Sequence of chain 53.C:
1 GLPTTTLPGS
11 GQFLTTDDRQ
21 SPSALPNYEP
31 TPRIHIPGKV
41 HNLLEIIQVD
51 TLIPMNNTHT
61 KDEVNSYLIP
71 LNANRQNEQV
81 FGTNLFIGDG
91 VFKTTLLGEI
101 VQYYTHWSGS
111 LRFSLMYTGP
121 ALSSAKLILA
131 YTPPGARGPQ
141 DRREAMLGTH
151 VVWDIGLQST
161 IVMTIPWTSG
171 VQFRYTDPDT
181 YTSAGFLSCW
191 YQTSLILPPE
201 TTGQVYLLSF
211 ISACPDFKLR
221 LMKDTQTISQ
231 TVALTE

Binding-site contacts:
Ligand atom C2B contacts residue TYR128 of chain 53.A at 3.9 Å (hydrophobic).
Ligand atom C4B contacts residue TYR152 of chain 53.A at 3.6 Å (hydrophobic).
Ligand atom O1B contacts residue VAL188 of chain 53.A at 3.7 Å.
Ligand atom C3B contacts residue PHE186 of chain 53.A at 3.9 Å (hydrophobic).
Ligand atom C31 contacts residue LEU106 of chain 53.A at 4.0 Å (hydrophobic).
Ligand atom C4B contacts residue PHE186 of chain 53.A at 3.9 Å (hydrophobic).
Ligand atom C4A contacts residue SER175 of chain 53.A at 3.7 Å.
Ligand atom N3A contacts residue TYR152 of chain 53.A at 4.0 Å.
Ligand atom C5B contacts residue TYR152 of chain 53.A at 3.7 Å (hydrophobic).
Ligand atom C6B contacts residue TYR152 of chain 53.A at 3.9 Å (hydrophobic).
Ligand atom C2C contacts residue VAL191 of chain 53.A at 4.0 Å (hydrophobic).
Ligand atom C1B contacts residue VAL188 of chain 53.A at 4.0 Å (hydrophobic).
Ligand atom CL2 contacts residue MET224 of chain 53.A at 3.4 Å.
Ligand atom C5A contacts residue VAL176 of chain 53.A at 3.5 Å (hydrophobic).
Ligand atom C3B contacts residue MET224 of chain 53.A at 3.6 Å (hydrophobic).
Ligand atom C3C contacts residue ILE104 of chain 53.A at 3.7 Å (hydrophobic).
Ligand atom C5A contacts residue ALA150 of chain 53.A at 3.5 Å (hydrophobic).
Ligand atom N3A contacts residue ALA24 of chain 53.C at 3.8 Å.
Ligand atom CL2 contacts residue ILE104 of chain 53.A at 3.5 Å.
Ligand atom C3 contacts residue LEU106 of chain 53.A at 3.8 Å (hydrophobic).
Ligand atom CL1 contacts residue LEU25 of chain 53.C at 3.7 Å.
Ligand atom C2B contacts residue MET224 of chain 53.A at 4.0 Å (hydrophobic).
Ligand atom C4 contacts residue LEU106 of chain 53.A at 3.9 Å (hydrophobic).
Ligand atom CL2 contacts residue TYR128 of chain 53.A at 3.2 Å.
Ligand atom C4A contacts residue PRO174 of chain 53.A at 3.0 Å (hydrophobic).
Ligand atom O1 contacts residue MET221 of chain 53.A at 3.5 Å (h-bond).
Ligand atom CL1 contacts residue VAL188 of chain 53.A at 3.7 Å.
Ligand atom C2A contacts residue PHE186 of chain 53.A at 3.8 Å (hydrophobic).
Ligand atom O1 contacts residue ILE104 of chain 53.A at 3.4 Å.
Ligand atom C2A contacts residue TYR152 of chain 53.A at 3.8 Å (hydrophobic).
Ligand atom N3A contacts residue PRO174 of chain 53.A at 3.3 Å (h-bond).
Ligand atom C4A contacts residue ALA150 of chain 53.A at 4.0 Å (hydrophobic).
Ligand atom O1A contacts residue MET224 of chain 53.A at 3.5 Å (h-bond).
Ligand atom CL1 contacts residue TYR152 of chain 53.A at 3.9 Å.
Ligand atom C5A contacts residue PHE186 of chain 53.A at 4.0 Å (hydrophobic).
Ligand atom N2 contacts residue MET221 of chain 53.A at 3.5 Å (h-bond).
Ligand atom C1C contacts residue TYR128 of chain 53.A at 3.3 Å (hydrophobic).
Ligand atom O1A contacts residue PHE186 of chain 53.A at 3.4 Å.
Ligand atom C3C contacts residue TYR152 of chain 53.A at 3.8 Å (hydrophobic).
Ligand atom C5 contacts residue TYR128 of chain 53.A at 3.8 Å (hydrophobic).

Sequence of chain 54.C:
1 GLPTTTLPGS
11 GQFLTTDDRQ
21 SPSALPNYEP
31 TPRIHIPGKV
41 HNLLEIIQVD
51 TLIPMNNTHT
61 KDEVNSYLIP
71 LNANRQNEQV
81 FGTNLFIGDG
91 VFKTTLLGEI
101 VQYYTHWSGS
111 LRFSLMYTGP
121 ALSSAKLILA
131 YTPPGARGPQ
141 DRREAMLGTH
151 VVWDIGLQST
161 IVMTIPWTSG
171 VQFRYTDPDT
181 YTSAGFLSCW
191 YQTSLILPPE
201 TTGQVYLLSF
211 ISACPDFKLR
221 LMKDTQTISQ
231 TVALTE

Sequence of chain 53.A:
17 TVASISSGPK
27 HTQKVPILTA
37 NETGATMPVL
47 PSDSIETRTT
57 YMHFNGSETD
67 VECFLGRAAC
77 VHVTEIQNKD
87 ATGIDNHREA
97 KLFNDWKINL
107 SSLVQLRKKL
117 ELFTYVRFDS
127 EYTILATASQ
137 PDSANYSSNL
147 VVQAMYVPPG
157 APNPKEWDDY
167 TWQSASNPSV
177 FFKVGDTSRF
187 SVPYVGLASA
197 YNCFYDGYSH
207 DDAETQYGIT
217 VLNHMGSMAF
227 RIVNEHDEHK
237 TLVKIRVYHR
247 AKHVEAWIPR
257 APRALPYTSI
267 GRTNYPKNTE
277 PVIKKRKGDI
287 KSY

A small-molecule ligand and the protein it binds are described below.
Small molecule (SMILES): Cc1cc(CCCOc2c(Cl)cc(C3=NCCO3)cc2Cl)on1